Sequence of chain 1.B:
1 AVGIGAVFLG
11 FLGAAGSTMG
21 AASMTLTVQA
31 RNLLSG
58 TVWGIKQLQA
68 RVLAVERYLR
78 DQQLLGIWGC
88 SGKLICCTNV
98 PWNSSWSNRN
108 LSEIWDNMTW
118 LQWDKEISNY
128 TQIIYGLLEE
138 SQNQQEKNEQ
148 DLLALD

A protein and the small-molecule ligand that binds it are described below.
Small molecule (SMILES): CC(=O)N[C@@H]1[C@@H](O)[C@H](O)[C@@H](CO)O[C@H]1O

Binding-site contacts:
Ligand atom N2 contacts residue ASN126 of chain 1.B at 2.9 Å (h-bond).
Ligand atom C8 contacts residue GLU123 of chain 1.B at 3.8 Å.
Ligand atom C7 contacts residue ASN126 of chain 1.B at 3.9 Å.
Ligand atom C4 contacts residue ASN126 of chain 1.B at 4.2 Å.
Ligand atom O7 contacts residue ASN126 of chain 1.B at 4.4 Å.
Ligand atom C5 contacts residue ASN126 of chain 1.B at 3.6 Å.
Ligand atom C1 contacts residue ASN126 of chain 1.B at 1.4 Å.
Ligand atom O6 contacts residue ASN126 of chain 1.B at 4.5 Å.
Ligand atom O5 contacts residue ASN126 of chain 1.B at 2.3 Å (h-bond).
Ligand atom C3 contacts residue ASN126 of chain 1.B at 3.8 Å.
Ligand atom C2 contacts residue ASN126 of chain 1.B at 2.4 Å.